Sequence of chain 1.I:
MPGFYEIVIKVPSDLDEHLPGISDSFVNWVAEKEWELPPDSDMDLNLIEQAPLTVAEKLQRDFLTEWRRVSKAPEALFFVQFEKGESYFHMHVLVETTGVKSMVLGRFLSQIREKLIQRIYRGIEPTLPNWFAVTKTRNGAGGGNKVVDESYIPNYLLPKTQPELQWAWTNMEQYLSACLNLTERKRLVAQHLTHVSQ

Sequence of chain 1.A:
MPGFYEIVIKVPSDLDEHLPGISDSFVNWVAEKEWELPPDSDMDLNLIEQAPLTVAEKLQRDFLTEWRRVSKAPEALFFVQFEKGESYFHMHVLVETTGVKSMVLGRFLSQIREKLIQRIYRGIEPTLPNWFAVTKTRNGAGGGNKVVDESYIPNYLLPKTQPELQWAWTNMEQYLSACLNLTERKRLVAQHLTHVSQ

A small-molecule ligand and the protein it binds are described below.
Small molecule (SMILES): Cc1cn([C@H]2C[C@H](O[P](=O)(O)OC[C@H]3O[C@@H](n4cc(C)c(=O)[nH]c4=O)C[C@@H]3O[P](=O)(O)OC[C@H]3O[C@@H](n4cc(C)c(=O)[nH]c4=O)C[C@@H]3O)[C@@H](CO[P](=O)(O)O[C@H]3C[C@H](n4cc(C)c(=O)[nH]c4=O)O[C@@H]3CO)O2)c(=O)[nH]c1=O

Binding-site contacts:
Ligand atom C7 contacts residue SER26 of chain 1.A at 4.3 Å.
Ligand atom O2 contacts residue ILE121 of chain 1.A at 3.6 Å.
Ligand atom N3 contacts residue ARG120 of chain 1.A at 4.3 Å.
Ligand atom O4 contacts residue ILE121 of chain 1.A at 4.3 Å.
Ligand atom O4 contacts residue ARG120 of chain 1.I at 3.4 Å (salt-bridge).
Ligand atom C4 contacts residue ILE121 of chain 1.A at 4.4 Å (hydrophobic).
Ligand atom O4 contacts residue GLU33 of chain 1.I at 4.0 Å.
Ligand atom N3 contacts residue ILE121 of chain 1.A at 3.6 Å.
Ligand atom O2 contacts residue ARG120 of chain 1.A at 3.4 Å (salt-bridge).
Ligand atom C2 contacts residue ARG120 of chain 1.A at 4.1 Å.
Ligand atom O4 contacts residue PHE27 of chain 1.A at 4.1 Å.
Ligand atom C4 contacts residue ARG120 of chain 1.I at 4.3 Å.
Ligand atom C2 contacts residue ILE121 of chain 1.A at 4.4 Å (hydrophobic).